Binding-site contacts:
Ligand atom PA contacts residue ARG76 of chain 2.B at 3.5 Å.
Ligand atom O1A contacts residue MN1 of chain 2.S at 2.0 Å.
Ligand atom O3' contacts residue ASP139 of chain 2.B at 2.9 Å (salt-bridge).
Ligand atom O1A contacts residue ARG76 of chain 2.B at 3.1 Å (salt-bridge).
Ligand atom O3' contacts residue ASP137 of chain 2.B at 3.3 Å.
Ligand atom O1A contacts residue HIS232 of chain 2.B at 3.0 Å (h-bond).
Ligand atom O1B contacts residue TRP199 of chain 2.B at 3.0 Å (h-bond).
Ligand atom O3A contacts residue MN1 of chain 2.S at 3.6 Å.
Ligand atom C5 contacts residue ASP235 of chain 2.B at 3.5 Å.
Ligand atom O3' contacts residue ARG76 of chain 2.B at 3.4 Å (salt-bridge).
Ligand atom C4 contacts residue ASP235 of chain 2.B at 3.5 Å.
Ligand atom C4B contacts residue ASP137 of chain 2.B at 3.4 Å.
Ligand atom O3B contacts residue HIS232 of chain 2.B at 3.4 Å (h-bond).
Ligand atom O2' contacts residue VAL138 of chain 2.B at 3.0 Å (h-bond).
Ligand atom O4 contacts residue ASP235 of chain 2.B at 3.3 Å.
Ligand atom C2 contacts residue PHE111 of chain 2.B at 3.5 Å (hydrophobic).
Ligand atom N3 contacts residue ARG74 of chain 2.B at 2.8 Å (salt-bridge).
Ligand atom C5B contacts residue ASP137 of chain 2.B at 3.5 Å.
Ligand atom C6 contacts residue PHE111 of chain 2.B at 3.2 Å (hydrophobic).
Ligand atom O3A contacts residue GOL1 of chain 2.Z at 3.5 Å (h-bond).
Ligand atom N1 contacts residue PHE111 of chain 2.B at 3.2 Å.
Ligand atom C1' contacts residue TRP199 of chain 2.B at 3.6 Å (hydrophobic).
Ligand atom O1B contacts residue GOL1 of chain 2.Z at 2.9 Å (h-bond).
Ligand atom O2 contacts residue ARG76 of chain 2.B at 3.4 Å.
Ligand atom O2A contacts residue ARG76 of chain 2.B at 3.2 Å (salt-bridge).
Ligand atom O3' contacts residue VAL138 of chain 2.B at 3.6 Å (h-bond).
Ligand atom C1B contacts residue PHE111 of chain 2.B at 3.6 Å (hydrophobic).
Ligand atom O2 contacts residue ARG74 of chain 2.B at 3.0 Å (salt-bridge).
Ligand atom O2B contacts residue HIS232 of chain 2.B at 3.5 Å.
Ligand atom PB contacts residue MN1 of chain 2.S at 3.3 Å.
Ligand atom O3B contacts residue HIS229 of chain 2.B at 3.1 Å (h-bond).
Ligand atom O2 contacts residue PHE73 of chain 2.B at 3.3 Å.
Ligand atom O2A contacts residue HIS232 of chain 2.B at 3.5 Å.
Ligand atom O1A contacts residue ASP139 of chain 2.B at 3.0 Å (salt-bridge).
Ligand atom PA contacts residue MN1 of chain 2.S at 3.3 Å.
Ligand atom O3B contacts residue MN1 of chain 2.S at 2.2 Å.
Ligand atom C2 contacts residue ARG74 of chain 2.B at 3.5 Å.
Ligand atom O3B contacts residue LYS164 of chain 2.B at 2.8 Å (salt-bridge).
Ligand atom O2' contacts residue PRO72 of chain 2.B at 2.9 Å (h-bond).
Ligand atom C2B contacts residue VAL138 of chain 2.B at 3.6 Å (hydrophobic).

Sequence of chain 2.B:
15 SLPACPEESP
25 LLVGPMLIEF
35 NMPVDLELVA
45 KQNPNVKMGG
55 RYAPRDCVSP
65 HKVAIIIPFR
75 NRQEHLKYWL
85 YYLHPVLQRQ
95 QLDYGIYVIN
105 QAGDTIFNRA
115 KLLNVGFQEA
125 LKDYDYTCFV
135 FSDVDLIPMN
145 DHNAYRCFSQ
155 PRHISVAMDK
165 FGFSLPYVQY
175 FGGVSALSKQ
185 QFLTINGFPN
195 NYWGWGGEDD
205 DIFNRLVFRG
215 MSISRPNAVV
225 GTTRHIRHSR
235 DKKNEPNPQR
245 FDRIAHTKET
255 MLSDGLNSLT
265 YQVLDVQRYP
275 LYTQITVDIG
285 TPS

The protein below binds the small molecule below.
Small molecule (SMILES): NCCCCCCO[P](=O)(O)O[P](=O)(O)OC[C@H]1O[C@@H](n2ccc(=O)[nH]c2=O)[C@H](O)[C@@H]1O